Sequence of chain 1.C:
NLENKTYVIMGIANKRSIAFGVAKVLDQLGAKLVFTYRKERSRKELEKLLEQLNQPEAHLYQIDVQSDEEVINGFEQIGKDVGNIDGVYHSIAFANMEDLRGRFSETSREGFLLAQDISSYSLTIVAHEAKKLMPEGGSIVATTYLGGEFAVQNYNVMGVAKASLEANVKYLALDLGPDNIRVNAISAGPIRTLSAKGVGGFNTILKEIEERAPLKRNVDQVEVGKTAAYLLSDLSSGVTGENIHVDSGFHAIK

Binding-site contacts:
Ligand atom CAO contacts residue MET186 of chain 1.C at 4.1 Å (hydrophobic).
Ligand atom CAG contacts residue MET186 of chain 1.C at 3.3 Å (hydrophobic).
Ligand atom CAP contacts residue LEU128 of chain 1.C at 3.6 Å (hydrophobic).
Ligand atom CAP contacts residue MET186 of chain 1.C at 3.8 Å (hydrophobic).
Ligand atom CAN contacts residue NDP1 of chain 1.O at 3.1 Å.
Ligand atom NAL contacts residue MET186 of chain 1.C at 4.0 Å.
Ligand atom CAI contacts residue ALA224 of chain 1.C at 4.1 Å (hydrophobic).
Ligand atom NAD contacts residue NDP1 of chain 1.O at 3.8 Å.
Ligand atom NAL contacts residue PHE122 of chain 1.C at 3.3 Å.
Ligand atom CAB contacts residue MET186 of chain 1.C at 3.8 Å (hydrophobic).
Ligand atom CAM contacts residue NDP1 of chain 1.O at 3.4 Å.
Ligand atom CAB contacts residue SER223 of chain 1.C at 3.8 Å.
Ligand atom CAC contacts residue TYR183 of chain 1.C at 3.4 Å (hydrophobic).
Ligand atom CAV contacts residue GLN181 of chain 1.C at 2.9 Å.
Ligand atom CAO contacts residue LEU128 of chain 1.C at 3.6 Å (hydrophobic).
Ligand atom CAU contacts residue GLN181 of chain 1.C at 4.0 Å.
Ligand atom CAK contacts residue ALA123 of chain 1.C at 3.8 Å (hydrophobic).
Ligand atom CAP contacts residue ALA123 of chain 1.C at 4.0 Å (hydrophobic).
Ligand atom NAL contacts residue ALA123 of chain 1.C at 2.9 Å (h-bond).
Ligand atom CAH contacts residue NDP1 of chain 1.O at 3.6 Å.
Ligand atom OAA contacts residue TYR183 of chain 1.C at 2.6 Å (h-bond).
Ligand atom CAG contacts residue SER223 of chain 1.C at 3.9 Å.
Ligand atom CAJ contacts residue MET186 of chain 1.C at 4.0 Å (hydrophobic).
Ligand atom CAS contacts residue TYR173 of chain 1.C at 3.7 Å (hydrophobic).
Ligand atom CAU contacts residue VAL180 of chain 1.C at 3.6 Å (hydrophobic).
Ligand atom CAR contacts residue PHE230 of chain 1.C at 3.8 Å (hydrophobic).
Ligand atom CAI contacts residue NDP1 of chain 1.O at 3.4 Å.
Ligand atom CAE contacts residue SER223 of chain 1.C at 3.5 Å.
Ligand atom CAI contacts residue SER223 of chain 1.C at 3.9 Å.
Ligand atom CAQ contacts residue NDP1 of chain 1.O at 3.3 Å.
Ligand atom CAE contacts residue NDP1 of chain 1.O at 3.6 Å.
Ligand atom CAV contacts residue VAL180 of chain 1.C at 3.9 Å (hydrophobic).
Ligand atom CAK contacts residue MET186 of chain 1.C at 3.4 Å (hydrophobic).
Ligand atom OAA contacts residue NDP1 of chain 1.O at 2.8 Å (h-bond).
Ligand atom CAC contacts residue NDP1 of chain 1.O at 3.6 Å.
Ligand atom CAH contacts residue TYR183 of chain 1.C at 3.4 Å (hydrophobic).
Ligand atom CAB contacts residue ALA121 of chain 1.C at 3.1 Å (hydrophobic).
Ligand atom CAF contacts residue MET186 of chain 1.C at 3.6 Å (hydrophobic).
Ligand atom CAF contacts residue SER223 of chain 1.C at 4.0 Å.
Ligand atom OAA contacts residue MET186 of chain 1.C at 4.0 Å.

The small molecule below binds the protein below.
Small molecule (SMILES): CCCCCCc1ccn(Cc2cccc(N)c2C)c(=O)c1